A protein and the small-molecule ligand that binds it are described below.
Small molecule (SMILES): OC[C@H]1O[C@H](O[C@H]2O[C@H](CO)[C@@H](O)[C@H](O)[C@H]2O)[C@H](O)[C@@H](O)[C@@H]1O

Sequence of chain 1.A:
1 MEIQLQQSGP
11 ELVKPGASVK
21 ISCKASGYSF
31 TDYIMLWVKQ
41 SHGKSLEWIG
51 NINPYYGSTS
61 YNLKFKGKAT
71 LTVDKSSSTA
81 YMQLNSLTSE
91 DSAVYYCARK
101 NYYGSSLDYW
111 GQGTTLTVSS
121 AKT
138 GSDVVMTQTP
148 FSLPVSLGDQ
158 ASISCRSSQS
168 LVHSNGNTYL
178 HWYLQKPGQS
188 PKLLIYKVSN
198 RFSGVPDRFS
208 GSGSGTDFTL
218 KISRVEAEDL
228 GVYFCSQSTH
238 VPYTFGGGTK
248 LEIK

Binding-site contacts:
Ligand atom O6 contacts residue TYR102 of chain 1.A at 3.9 Å.
Ligand atom O5 contacts residue TYR102 of chain 1.A at 3.4 Å.
Ligand atom C5 contacts residue TYR102 of chain 1.A at 4.2 Å (hydrophobic).
Ligand atom C3 contacts residue TYR102 of chain 1.A at 4.5 Å (hydrophobic).
Ligand atom C1 contacts residue TYR102 of chain 1.A at 3.8 Å (hydrophobic).
Ligand atom C4 contacts residue TYR102 of chain 1.A at 4.0 Å (hydrophobic).
Ligand atom C6 contacts residue TYR102 of chain 1.A at 3.7 Å (hydrophobic).
Ligand atom O2 contacts residue TYR102 of chain 1.A at 4.5 Å.
Ligand atom C2 contacts residue TYR102 of chain 1.A at 3.7 Å (hydrophobic).